Sequence of chain 14.E:
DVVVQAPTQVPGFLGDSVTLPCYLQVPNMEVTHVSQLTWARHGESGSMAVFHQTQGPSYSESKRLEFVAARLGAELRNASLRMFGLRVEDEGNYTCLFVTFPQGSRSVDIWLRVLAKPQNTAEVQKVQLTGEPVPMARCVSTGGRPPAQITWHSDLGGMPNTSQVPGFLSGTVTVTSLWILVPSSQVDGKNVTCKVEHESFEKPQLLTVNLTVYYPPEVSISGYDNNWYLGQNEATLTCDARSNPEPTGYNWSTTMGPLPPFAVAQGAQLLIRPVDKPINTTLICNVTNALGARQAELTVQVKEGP

Binding-site contacts:
Ligand atom C3 contacts residue ASN120 of chain 14.E at 3.9 Å.
Ligand atom C2 contacts residue TRP138 of chain 14.E at 3.8 Å (hydrophobic).
Ligand atom O7 contacts residue ASN120 of chain 14.E at 4.4 Å.
Ligand atom N2 contacts residue ASN120 of chain 14.E at 3.0 Å (h-bond).
Ligand atom C7 contacts residue ASN120 of chain 14.E at 3.8 Å.
Ligand atom C8 contacts residue TRP138 of chain 14.E at 4.0 Å (hydrophobic).
Ligand atom C5 contacts residue ASN120 of chain 14.E at 3.9 Å.
Ligand atom O7 contacts residue TRP138 of chain 14.E at 3.8 Å.
Ligand atom O5 contacts residue ASN120 of chain 14.E at 4.0 Å.
Ligand atom C8 contacts residue ASN120 of chain 14.E at 4.1 Å.
Ligand atom C7 contacts residue TRP138 of chain 14.E at 4.3 Å (hydrophobic).
Ligand atom C6 contacts residue ASN120 of chain 14.E at 3.0 Å.
Ligand atom C3 contacts residue TRP138 of chain 14.E at 2.9 Å (hydrophobic).
Ligand atom N2 contacts residue TRP138 of chain 14.E at 3.7 Å.
Ligand atom C1 contacts residue TRP138 of chain 14.E at 3.9 Å (hydrophobic).
Ligand atom C4 contacts residue TRP138 of chain 14.E at 3.3 Å (hydrophobic).
Ligand atom C5 contacts residue ASN120 of chain 14.E at 3.6 Å.
Ligand atom C2 contacts residue ASN120 of chain 14.E at 2.6 Å.
Ligand atom O5 contacts residue TRP138 of chain 14.E at 4.3 Å.
Ligand atom C8 contacts residue GLY119 of chain 14.E at 3.9 Å.
Ligand atom C5 contacts residue TRP138 of chain 14.E at 3.5 Å (hydrophobic).
Ligand atom C4 contacts residue ASN120 of chain 14.E at 4.2 Å.
Ligand atom O4 contacts residue TRP138 of chain 14.E at 3.1 Å.
Ligand atom C1 contacts residue ASN120 of chain 14.E at 1.4 Å.
Ligand atom O3 contacts residue TRP138 of chain 14.E at 3.5 Å.
Ligand atom O5 contacts residue ASN120 of chain 14.E at 2.4 Å (h-bond).

A small-molecule ligand and the protein it binds are described below.
Small molecule (SMILES): CC(=O)N[C@H]1[C@H](O[C@H]2[C@H](O)[C@@H](NC(C)=O)CO[C@@H]2CO[C@@H]2O[C@@H](C)[C@@H](O)[C@@H](O)[C@@H]2O)O[C@H](CO)[C@@H](O[C@@H]2O[C@H](CO)[C@@H](O)[C@H](O[C@@H]3O[C@H](CO)[C@@H](O)[C@H](O)[C@@H]3O)[C@@H]2O)[C@@H]1O